Sequence of chain 106.B:
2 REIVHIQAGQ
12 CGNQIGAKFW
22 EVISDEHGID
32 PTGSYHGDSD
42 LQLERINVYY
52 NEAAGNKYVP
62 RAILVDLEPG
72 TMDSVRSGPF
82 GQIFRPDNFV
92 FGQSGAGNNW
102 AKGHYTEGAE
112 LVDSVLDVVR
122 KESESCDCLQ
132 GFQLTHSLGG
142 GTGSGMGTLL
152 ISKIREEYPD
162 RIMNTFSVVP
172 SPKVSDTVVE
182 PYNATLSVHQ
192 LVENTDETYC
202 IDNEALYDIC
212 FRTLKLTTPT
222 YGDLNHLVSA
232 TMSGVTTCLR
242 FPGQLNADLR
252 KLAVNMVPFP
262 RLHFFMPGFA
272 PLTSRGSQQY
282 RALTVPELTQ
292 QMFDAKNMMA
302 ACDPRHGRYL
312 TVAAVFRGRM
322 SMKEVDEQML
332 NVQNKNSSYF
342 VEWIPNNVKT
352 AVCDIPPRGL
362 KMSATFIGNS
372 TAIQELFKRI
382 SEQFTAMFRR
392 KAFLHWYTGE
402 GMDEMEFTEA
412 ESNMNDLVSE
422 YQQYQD

Sequence of chain 107.A:
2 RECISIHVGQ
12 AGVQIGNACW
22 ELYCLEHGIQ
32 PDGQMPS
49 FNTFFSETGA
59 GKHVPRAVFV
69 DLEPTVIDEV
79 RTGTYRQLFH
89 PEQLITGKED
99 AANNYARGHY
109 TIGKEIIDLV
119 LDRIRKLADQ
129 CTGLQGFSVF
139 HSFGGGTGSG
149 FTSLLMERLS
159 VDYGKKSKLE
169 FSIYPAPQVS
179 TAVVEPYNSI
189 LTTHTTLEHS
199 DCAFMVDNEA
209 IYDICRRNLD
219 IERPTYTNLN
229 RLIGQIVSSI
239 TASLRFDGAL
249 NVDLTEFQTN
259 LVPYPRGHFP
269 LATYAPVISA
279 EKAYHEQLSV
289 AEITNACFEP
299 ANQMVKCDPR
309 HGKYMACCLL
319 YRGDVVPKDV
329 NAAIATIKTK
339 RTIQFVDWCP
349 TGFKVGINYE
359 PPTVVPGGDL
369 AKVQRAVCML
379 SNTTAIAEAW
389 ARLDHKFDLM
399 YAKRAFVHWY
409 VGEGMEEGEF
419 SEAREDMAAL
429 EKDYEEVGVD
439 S

A small-molecule ligand and the protein it binds are described below.
Small molecule (SMILES): Nc1nc2c(ncn2[C@@H]2O[C@H](CO[P](=O)(O)C[P](=O)(O)OP(=O)(O)O)[C@@H](O)[C@H]2O)c(=O)[nH]1

Binding-site contacts:
Ligand atom C2' contacts residue ASN329 of chain 107.A at 1.7 Å.
Ligand atom O3G contacts residue VAL353 of chain 107.A at 3.4 Å (h-bond).
Ligand atom N2 contacts residue ASN204 of chain 106.B at 2.6 Å (h-bond).
Ligand atom C1' contacts residue ASN329 of chain 107.A at 2.5 Å.
Ligand atom N1 contacts residue TYR222 of chain 106.B at 3.2 Å.
Ligand atom O4' contacts residue SER138 of chain 106.B at 3.3 Å (h-bond).
Ligand atom PB contacts residue THR143 of chain 106.B at 3.3 Å.
Ligand atom N1 contacts residue ASN226 of chain 106.B at 2.7 Å (h-bond).
Ligand atom O2B contacts residue THR143 of chain 106.B at 2.7 Å (h-bond).
Ligand atom O1B contacts residue MG1 of chain 106.F at 2.4 Å.
Ligand atom C2 contacts residue ASN204 of chain 106.B at 3.4 Å.
Ligand atom O2G contacts residue GLY142 of chain 106.B at 3.0 Å (h-bond).
Ligand atom O1G contacts residue ALA97 of chain 106.B at 3.0 Å (h-bond).
Ligand atom N3 contacts residue ASN329 of chain 107.A at 3.2 Å (h-bond).
Ligand atom O1G contacts residue THR143 of chain 106.B at 3.4 Å.
Ligand atom O3B contacts residue GLY142 of chain 106.B at 3.5 Å (h-bond).
Ligand atom O3G contacts residue MG1 of chain 106.F at 2.5 Å.
Ligand atom O6 contacts residue ASN226 of chain 106.B at 3.1 Å (h-bond).
Ligand atom O2B contacts residue GLY144 of chain 106.B at 2.7 Å (h-bond).
Ligand atom C5 contacts residue ASN329 of chain 107.A at 3.4 Å.
Ligand atom O1A contacts residue GLN11 of chain 106.B at 3.1 Å.
Ligand atom N3 contacts residue ASN204 of chain 106.B at 3.0 Å (h-bond).
Ligand atom N7 contacts residue PRO325 of chain 107.A at 2.8 Å.
Ligand atom O1B contacts residue GLN11 of chain 106.B at 3.2 Å (h-bond).
Ligand atom O1A contacts residue LEU248 of chain 107.A at 3.1 Å.
Ligand atom C3' contacts residue ASN329 of chain 107.A at 2.9 Å.
Ligand atom O3' contacts residue GLU181 of chain 106.B at 3.3 Å (salt-bridge).
Ligand atom C8 contacts residue ASN329 of chain 107.A at 3.0 Å.
Ligand atom C6 contacts residue ASN226 of chain 106.B at 3.3 Å.
Ligand atom O2' contacts residue ASN329 of chain 107.A at 1.6 Å (h-bond).
Ligand atom N2 contacts residue ASN226 of chain 106.B at 2.9 Å (h-bond).
Ligand atom C4' contacts residue SER138 of chain 106.B at 3.2 Å.
Ligand atom C4 contacts residue ASN329 of chain 107.A at 2.6 Å.
Ligand atom O2G contacts residue ASN99 of chain 106.B at 2.9 Å (h-bond).
Ligand atom O3B contacts residue THR143 of chain 106.B at 3.1 Å (h-bond).
Ligand atom N9 contacts residue ASN329 of chain 107.A at 2.4 Å (h-bond).
Ligand atom O1B contacts residue LEU248 of chain 107.A at 2.9 Å.
Ligand atom O2A contacts residue CYS12 of chain 106.B at 3.3 Å (h-bond).
Ligand atom O2B contacts residue GLY10 of chain 106.B at 3.2 Å.
Ligand atom O6 contacts residue GLN15 of chain 106.B at 2.5 Å (h-bond).